Sequence of chain 1.B:
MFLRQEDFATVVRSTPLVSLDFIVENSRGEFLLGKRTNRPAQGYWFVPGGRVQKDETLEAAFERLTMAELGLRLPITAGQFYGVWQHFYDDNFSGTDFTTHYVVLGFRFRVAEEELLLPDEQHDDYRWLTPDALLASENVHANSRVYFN

A protein and the small-molecule ligand that binds it are described below.
Small molecule (SMILES): Nc1nc2c(ncn2[C@@H]2O[C@H](CO[P](=O)(O)O[P](=O)(O)O[C@H]3O[C@H](CO)[C@@H](O)[C@H](O)[C@@H]3O)[C@@H](O)[C@H]2O)c(=O)[nH]1

Binding-site contacts:
Ligand atom PB contacts residue CA1 of chain 1.F at 3.5 Å.
Ligand atom N7 contacts residue ARG52 of chain 1.B at 3.0 Å (salt-bridge).
Ligand atom C4 contacts residue PHE9 of chain 1.B at 3.5 Å (hydrophobic).
Ligand atom O2A contacts residue GLU70 of chain 1.B at 3.4 Å (salt-bridge).
Ligand atom O1B contacts residue TYR103 of chain 1.B at 3.2 Å (h-bond).
Ligand atom N1 contacts residue LEU4 of chain 1.B at 2.8 Å (h-bond).
Ligand atom O31 contacts residue SER20 of chain 1.B at 2.9 Å (h-bond).
Ligand atom O2B contacts residue ARG37 of chain 1.B at 3.1 Å (salt-bridge).
Ligand atom O1A contacts residue GLY51 of chain 1.B at 3.5 Å.
Ligand atom C2 contacts residue PHE3 of chain 1.B at 3.5 Å (hydrophobic).
Ligand atom O2A contacts residue GLY51 of chain 1.B at 3.4 Å.
Ligand atom N3 contacts residue PHE3 of chain 1.B at 3.4 Å.
Ligand atom O2A contacts residue CA1 of chain 1.F at 2.2 Å.
Ligand atom C4 contacts residue PHE3 of chain 1.B at 3.4 Å (hydrophobic).
Ligand atom O2' contacts residue PHE94 of chain 1.B at 3.1 Å.
Ligand atom C6 contacts residue LEU4 of chain 1.B at 3.5 Å (hydrophobic).
Ligand atom O6 contacts residue ARG52 of chain 1.B at 2.8 Å (salt-bridge).
Ligand atom O2B contacts residue GLY50 of chain 1.B at 3.4 Å (h-bond).
Ligand atom N2 contacts residue LEU4 of chain 1.B at 2.9 Å (h-bond).
Ligand atom PA contacts residue CA1 of chain 1.F at 3.5 Å.
Ligand atom O41 contacts residue HIS88 of chain 1.B at 2.8 Å (h-bond).
Ligand atom O2B contacts residue CA1 of chain 1.F at 2.2 Å.
Ligand atom O6A contacts residue ARG37 of chain 1.B at 3.2 Å (salt-bridge).
Ligand atom N3 contacts residue PHE9 of chain 1.B at 3.5 Å.
Ligand atom O21 contacts residue GLY50 of chain 1.B at 3.4 Å.
Ligand atom O6 contacts residue LEU4 of chain 1.B at 2.8 Å (h-bond).
Ligand atom O2A contacts residue GLN123 of chain 1.B at 3.2 Å (h-bond).
Ligand atom O3' contacts residue ASN39 of chain 1.B at 3.3 Å (h-bond).
Ligand atom O21 contacts residue ASP22 of chain 1.B at 2.5 Å (salt-bridge).
Ligand atom O41 contacts residue TYR90 of chain 1.B at 3.0 Å (h-bond).
Ligand atom O31 contacts residue ASP22 of chain 1.B at 2.8 Å (salt-bridge).
Ligand atom O3B contacts residue ARG37 of chain 1.B at 2.9 Å (salt-bridge).
Ligand atom O51 contacts residue ARG37 of chain 1.B at 2.8 Å (salt-bridge).
Ligand atom C21 contacts residue ASP22 of chain 1.B at 3.4 Å.
Ligand atom O6A contacts residue PHE47 of chain 1.B at 3.3 Å.
Ligand atom C5 contacts residue PHE3 of chain 1.B at 3.5 Å (hydrophobic).
Ligand atom O2B contacts residue GLN123 of chain 1.B at 3.5 Å (h-bond).
Ligand atom O2A contacts residue GLY50 of chain 1.B at 3.4 Å (h-bond).
Ligand atom O1A contacts residue ARG52 of chain 1.B at 2.8 Å (salt-bridge).
Ligand atom C2 contacts residue LEU4 of chain 1.B at 3.3 Å (hydrophobic).